Sequence of chain 2.C:
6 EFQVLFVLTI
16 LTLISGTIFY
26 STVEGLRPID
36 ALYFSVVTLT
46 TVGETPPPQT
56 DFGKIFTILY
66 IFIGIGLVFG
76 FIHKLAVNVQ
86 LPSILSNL

Binding-site contacts:
Ligand atom CA contacts residue LEU37 of chain 2.C at 4.5 Å (hydrophobic).
Ligand atom O contacts residue LEU37 of chain 2.C at 3.9 Å.

The small molecule below binds the protein below.
Small molecule (SMILES): NCC(=O)O